Binding-site contacts:
Ligand atom C5 contacts residue TYR251 of chain 1.B at 3.7 Å (hydrophobic).
Ligand atom C11 contacts residue 3MN1 of chain 1.E at 3.7 Å.
Ligand atom O2B contacts residue LYS294 of chain 1.B at 2.9 Å (salt-bridge).
Ligand atom C12 contacts residue CYS254 of chain 1.B at 3.9 Å (hydrophobic).
Ligand atom C10 contacts residue GLY250 of chain 1.B at 3.7 Å.
Ligand atom C9 contacts residue TRP303 of chain 1.B at 3.9 Å (hydrophobic).
Ligand atom O1A contacts residue ARG291 of chain 1.B at 2.9 Å (salt-bridge).
Ligand atom C2 contacts residue HIS248 of chain 1.B at 3.5 Å.
Ligand atom C12 contacts residue TRP303 of chain 1.B at 3.6 Å (hydrophobic).
Ligand atom O3B contacts residue TYR300 of chain 1.B at 2.6 Å (h-bond).
Ligand atom O2B contacts residue ARG291 of chain 1.B at 3.2 Å (salt-bridge).
Ligand atom O3A contacts residue TYR300 of chain 1.B at 3.8 Å.
Ligand atom C5 contacts residue TYR166 of chain 1.A at 3.6 Å (hydrophobic).
Ligand atom O1A contacts residue LYS164 of chain 1.A at 3.5 Å (salt-bridge).
Ligand atom O3B contacts residue ARG291 of chain 1.B at 3.7 Å.
Ligand atom O1A contacts residue LYS294 of chain 1.B at 3.9 Å.
Ligand atom O2A contacts residue 3MN1 of chain 1.E at 3.3 Å.
Ligand atom PA contacts residue LYS164 of chain 1.A at 3.9 Å.
Ligand atom C15 contacts residue CYS254 of chain 1.B at 3.5 Å (hydrophobic).
Ligand atom O1B contacts residue TYR300 of chain 1.B at 3.1 Å (h-bond).
Ligand atom C14 contacts residue 3MN1 of chain 1.E at 3.7 Å.
Ligand atom O2A contacts residue LYS164 of chain 1.A at 3.3 Å (salt-bridge).
Ligand atom C4 contacts residue TYR166 of chain 1.A at 3.5 Å (hydrophobic).
Ligand atom C13 contacts residue 3MN1 of chain 1.E at 3.9 Å.
Ligand atom C14 contacts residue ARG202 of chain 1.B at 3.7 Å.
Ligand atom C15 contacts residue TYR205 of chain 1.B at 3.8 Å (hydrophobic).
Ligand atom C9 contacts residue GLY250 of chain 1.B at 3.5 Å.
Ligand atom C1 contacts residue HIS248 of chain 1.B at 3.9 Å.
Ligand atom C12 contacts residue 3MN1 of chain 1.E at 4.0 Å.
Ligand atom C13 contacts residue CYS254 of chain 1.B at 3.9 Å (hydrophobic).
Ligand atom C13 contacts residue ARG202 of chain 1.B at 4.0 Å.
Ligand atom C8 contacts residue GLY250 of chain 1.B at 3.5 Å.
Ligand atom O3B contacts residue HIS248 of chain 1.B at 2.6 Å (h-bond).
Ligand atom O1 contacts residue 3MN1 of chain 1.E at 3.4 Å.
Ligand atom C10 contacts residue TRP303 of chain 1.B at 3.5 Å (hydrophobic).
Ligand atom C10 contacts residue TYR361 of chain 1.B at 3.7 Å (hydrophobic).
Ligand atom C4 contacts residue HIS201 of chain 1.A at 3.6 Å.
Ligand atom PB contacts residue TYR300 of chain 1.B at 3.3 Å.
Ligand atom PA contacts residue 3MN1 of chain 1.E at 3.9 Å.
Ligand atom O3A contacts residue 3MN1 of chain 1.E at 3.8 Å.

A protein and the small-molecule ligand that binds it are described below.
Small molecule (SMILES): CC(C)=CCC/C(C)=C/CC/C(C)=C/CO[P](=O)(O)OP(=O)(O)O

Sequence of chain 1.B:
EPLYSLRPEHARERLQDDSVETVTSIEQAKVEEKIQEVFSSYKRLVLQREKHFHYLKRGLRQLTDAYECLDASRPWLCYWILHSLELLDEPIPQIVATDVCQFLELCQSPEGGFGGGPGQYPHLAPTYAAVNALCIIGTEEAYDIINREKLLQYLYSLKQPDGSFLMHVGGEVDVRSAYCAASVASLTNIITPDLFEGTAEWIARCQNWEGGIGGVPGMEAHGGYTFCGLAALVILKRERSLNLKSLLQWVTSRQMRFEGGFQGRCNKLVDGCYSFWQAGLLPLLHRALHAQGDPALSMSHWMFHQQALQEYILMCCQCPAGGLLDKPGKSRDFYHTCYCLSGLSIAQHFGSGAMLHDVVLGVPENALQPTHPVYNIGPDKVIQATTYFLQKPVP

Sequence of chain 1.A:
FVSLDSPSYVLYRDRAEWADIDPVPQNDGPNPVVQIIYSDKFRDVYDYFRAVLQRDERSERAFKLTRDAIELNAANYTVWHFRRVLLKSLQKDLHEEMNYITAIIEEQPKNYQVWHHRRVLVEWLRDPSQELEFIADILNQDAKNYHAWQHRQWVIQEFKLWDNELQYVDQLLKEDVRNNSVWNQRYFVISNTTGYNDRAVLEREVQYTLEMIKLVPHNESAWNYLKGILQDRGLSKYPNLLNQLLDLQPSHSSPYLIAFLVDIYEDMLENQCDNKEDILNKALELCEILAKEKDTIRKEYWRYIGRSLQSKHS